Binding-site contacts:
Ligand atom C1 contacts residue LYS212 of chain 1.D at 4.2 Å.
Ligand atom O6 contacts residue GLU153 of chain 1.D at 3.3 Å.
Ligand atom C3 contacts residue ASN173 of chain 1.D at 3.8 Å.
Ligand atom N2 contacts residue GLU152 of chain 1.D at 3.7 Å.
Ligand atom C5 contacts residue LYS212 of chain 1.D at 4.1 Å.
Ligand atom O5 contacts residue ILE154 of chain 1.D at 3.3 Å (h-bond).
Ligand atom O5 contacts residue ASN173 of chain 1.D at 2.5 Å (h-bond).
Ligand atom N2 contacts residue ASN173 of chain 1.D at 2.7 Å (h-bond).
Ligand atom C2 contacts residue GLU152 of chain 1.D at 3.9 Å.
Ligand atom C7 contacts residue GLU174 of chain 1.D at 3.5 Å.
Ligand atom C6 contacts residue LYS212 of chain 1.D at 4.1 Å.
Ligand atom C5 contacts residue GLU153 of chain 1.D at 4.4 Å.
Ligand atom O6 contacts residue ILE154 of chain 1.D at 3.7 Å.
Ligand atom C6 contacts residue GLU216 of chain 1.D at 3.7 Å.
Ligand atom O7 contacts residue ASN173 of chain 1.D at 4.1 Å.
Ligand atom O7 contacts residue GLU174 of chain 1.D at 3.5 Å (salt-bridge).
Ligand atom C7 contacts residue ASN173 of chain 1.D at 3.3 Å.
Ligand atom O5 contacts residue GLU153 of chain 1.D at 3.4 Å.
Ligand atom O6 contacts residue GLU216 of chain 1.D at 2.6 Å (salt-bridge).
Ligand atom C5 contacts residue ASN173 of chain 1.D at 3.8 Å.
Ligand atom C3 contacts residue LYS212 of chain 1.D at 4.2 Å.
Ligand atom C1 contacts residue GLU152 of chain 1.D at 3.9 Å.
Ligand atom C2 contacts residue ASN173 of chain 1.D at 2.4 Å.
Ligand atom C6 contacts residue GLU153 of chain 1.D at 4.4 Å.
Ligand atom C8 contacts residue GLU174 of chain 1.D at 2.6 Å.
Ligand atom C2 contacts residue GLU153 of chain 1.D at 4.2 Å.
Ligand atom C1 contacts residue GLU153 of chain 1.D at 3.7 Å.
Ligand atom C1 contacts residue ILE154 of chain 1.D at 3.8 Å (hydrophobic).
Ligand atom C8 contacts residue ASN173 of chain 1.D at 3.6 Å.
Ligand atom C4 contacts residue ASN173 of chain 1.D at 4.3 Å.
Ligand atom C8 contacts residue LYS212 of chain 1.D at 3.1 Å.
Ligand atom C1 contacts residue ASN173 of chain 1.D at 1.5 Å.
Ligand atom O4 contacts residue LYS212 of chain 1.D at 4.5 Å.

Sequence of chain 1.D:
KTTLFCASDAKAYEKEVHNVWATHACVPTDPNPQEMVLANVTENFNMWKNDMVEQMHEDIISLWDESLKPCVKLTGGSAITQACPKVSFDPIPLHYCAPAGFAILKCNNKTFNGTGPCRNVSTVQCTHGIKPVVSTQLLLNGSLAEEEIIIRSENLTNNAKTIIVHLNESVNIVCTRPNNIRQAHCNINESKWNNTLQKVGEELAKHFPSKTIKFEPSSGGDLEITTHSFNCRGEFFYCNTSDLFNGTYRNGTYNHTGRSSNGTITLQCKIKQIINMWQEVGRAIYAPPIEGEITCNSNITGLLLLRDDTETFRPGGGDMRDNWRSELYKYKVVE

The protein below binds the small molecule below.
Small molecule (SMILES): CC(=O)N[C@@H]1[C@@H](O)[C@H](O)[C@@H](CO)O[C@H]1O